Sequence of chain 1.B:
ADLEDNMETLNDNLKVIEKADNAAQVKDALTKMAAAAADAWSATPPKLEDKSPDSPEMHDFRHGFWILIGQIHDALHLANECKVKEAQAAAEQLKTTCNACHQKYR

A protein and the small-molecule ligand that binds it are described below.
Small molecule (SMILES): CN1C(=O)CCC1=O

Binding-site contacts:
Ligand atom N1 contacts residue CYS82 of chain 1.B at 3.6 Å (h-bond).
Ligand atom C3 contacts residue CYS82 of chain 1.B at 3.7 Å (hydrophobic).
Ligand atom C1 contacts residue CYS82 of chain 1.B at 1.8 Å (hydrophobic).
Ligand atom C4 contacts residue ASN80 of chain 1.B at 3.8 Å.
Ligand atom C1 contacts residue ASN80 of chain 1.B at 3.7 Å.
Ligand atom C4 contacts residue CYS82 of chain 1.B at 2.6 Å (hydrophobic).
Ligand atom C1 contacts residue GLU81 of chain 1.B at 3.8 Å.
Ligand atom C2 contacts residue CYS82 of chain 1.B at 2.8 Å (hydrophobic).
Ligand atom O1 contacts residue CYS82 of chain 1.B at 3.0 Å (h-bond).
Ligand atom O1 contacts residue LYS27 of chain 1.B at 4.3 Å.
Ligand atom O1 contacts residue ASN80 of chain 1.B at 3.7 Å.